The small molecule below binds the protein below.
Small molecule (SMILES): COc1ccc2[nH]c(C(=O)N3C[C@@H](CCl)c4c3ccc3[nH]ccc43)cc2c1

Sequence of chain 1.B:
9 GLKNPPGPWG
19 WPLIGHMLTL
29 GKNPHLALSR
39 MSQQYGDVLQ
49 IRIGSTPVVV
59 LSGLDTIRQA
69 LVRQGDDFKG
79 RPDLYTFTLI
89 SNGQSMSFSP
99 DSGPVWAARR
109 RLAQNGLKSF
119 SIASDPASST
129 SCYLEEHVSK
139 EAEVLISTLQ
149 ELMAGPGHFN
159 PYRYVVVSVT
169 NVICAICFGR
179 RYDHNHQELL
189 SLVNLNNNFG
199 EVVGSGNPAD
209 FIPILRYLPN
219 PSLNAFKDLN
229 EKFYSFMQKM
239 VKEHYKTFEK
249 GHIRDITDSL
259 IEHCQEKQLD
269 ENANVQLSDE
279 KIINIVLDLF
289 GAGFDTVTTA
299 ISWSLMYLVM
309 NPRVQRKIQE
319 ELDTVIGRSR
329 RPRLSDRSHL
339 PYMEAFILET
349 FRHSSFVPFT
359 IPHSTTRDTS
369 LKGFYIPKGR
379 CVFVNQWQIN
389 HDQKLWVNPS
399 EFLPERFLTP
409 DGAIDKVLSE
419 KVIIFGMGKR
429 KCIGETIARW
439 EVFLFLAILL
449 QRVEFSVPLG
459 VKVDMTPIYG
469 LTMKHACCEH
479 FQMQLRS

Binding-site contacts:
Ligand atom C10 contacts residue ALA290 of chain 1.B at 3.3 Å (hydrophobic).
Ligand atom C23 contacts residue GLY289 of chain 1.B at 3.7 Å.
Ligand atom C16 contacts residue LEU469 of chain 1.B at 3.6 Å (hydrophobic).
Ligand atom CL1 contacts residue SER89 of chain 1.B at 3.4 Å.
Ligand atom N25 contacts residue PHE292 of chain 1.B at 3.7 Å.
Ligand atom C24 contacts residue GLY289 of chain 1.B at 3.5 Å.
Ligand atom C06 contacts residue PHE96 of chain 1.B at 3.8 Å (hydrophobic).
Ligand atom N25 contacts residue ASN195 of chain 1.B at 2.9 Å (h-bond).
Ligand atom C16 contacts residue THR294 of chain 1.B at 3.7 Å.
Ligand atom C04 contacts residue LEU285 of chain 1.B at 3.8 Å (hydrophobic).
Ligand atom N17 contacts residue ALA290 of chain 1.B at 3.5 Å.
Ligand atom C27 contacts residue PHE231 of chain 1.B at 3.3 Å (hydrophobic).
Ligand atom C07 contacts residue ALA290 of chain 1.B at 3.7 Å (hydrophobic).
Ligand atom C15 contacts residue HEM1 of chain 1.G at 3.7 Å.
Ligand atom O18 contacts residue PHE96 of chain 1.B at 3.4 Å.
Ligand atom C26 contacts residue ASN195 of chain 1.B at 3.6 Å.
Ligand atom C02 contacts residue PHE197 of chain 1.B at 3.7 Å (hydrophobic).
Ligand atom C13 contacts residue THR294 of chain 1.B at 3.6 Å.
Ligand atom N17 contacts residue PHE96 of chain 1.B at 3.7 Å.
Ligand atom C21 contacts residue PHE231 of chain 1.B at 3.7 Å (hydrophobic).
Ligand atom C07 contacts residue PHE96 of chain 1.B at 3.8 Å (hydrophobic).
Ligand atom C23 contacts residue PHE197 of chain 1.B at 3.8 Å (hydrophobic).
Ligand atom C19 contacts residue PHE197 of chain 1.B at 3.8 Å (hydrophobic).
Ligand atom C20 contacts residue PHE197 of chain 1.B at 3.8 Å (hydrophobic).
Ligand atom C26 contacts residue PHE231 of chain 1.B at 3.2 Å (hydrophobic).
Ligand atom C11 contacts residue ALA290 of chain 1.B at 3.5 Å (hydrophobic).
Ligand atom O14 contacts residue THR294 of chain 1.B at 3.4 Å.
Ligand atom N25 contacts residue PHE231 of chain 1.B at 3.8 Å.
Ligand atom C21 contacts residue PHE197 of chain 1.B at 3.8 Å (hydrophobic).
Ligand atom C09 contacts residue ALA290 of chain 1.B at 3.8 Å (hydrophobic).
Ligand atom C08 contacts residue ALA290 of chain 1.B at 3.9 Å (hydrophobic).
Ligand atom C19 contacts residue GLY289 of chain 1.B at 3.5 Å.
Ligand atom C12 contacts residue HEM1 of chain 1.G at 3.8 Å.
Ligand atom C26 contacts residue LEU227 of chain 1.B at 3.5 Å (hydrophobic).
Ligand atom O18 contacts residue ASP286 of chain 1.B at 3.0 Å (salt-bridge).
Ligand atom C02 contacts residue ASN228 of chain 1.B at 3.0 Å.
Ligand atom CL1 contacts residue ASN228 of chain 1.B at 3.2 Å.
Ligand atom C15 contacts residue LEU469 of chain 1.B at 3.8 Å (hydrophobic).
Ligand atom C13 contacts residue LEU469 of chain 1.B at 3.9 Å (hydrophobic).
Ligand atom C08 contacts residue PHE197 of chain 1.B at 3.7 Å (hydrophobic).